Binding-site contacts:
Ligand atom C5 contacts residue PRO416 of chain 1.U at 4.2 Å (hydrophobic).
Ligand atom N6 contacts residue PRO205 of chain 1.U at 3.9 Å.
Ligand atom C4' contacts residue DC1 of chain 1.WC at 4.5 Å.
Ligand atom N1 contacts residue VAL204 of chain 1.U at 4.4 Å.
Ligand atom N1 contacts residue PRO416 of chain 1.U at 3.1 Å (h-bond).
Ligand atom N3 contacts residue PRO416 of chain 1.U at 3.5 Å.
Ligand atom N9 contacts residue PRO416 of chain 1.U at 4.4 Å.
Ligand atom C5 contacts residue PRO205 of chain 1.U at 3.6 Å (hydrophobic).
Ligand atom OP1 contacts residue DC1 of chain 1.WC at 2.5 Å (h-bond).
Ligand atom OP2 contacts residue DC1 of chain 1.WC at 2.5 Å (h-bond).
Ligand atom C4 contacts residue PRO205 of chain 1.U at 4.2 Å (hydrophobic).
Ligand atom C2 contacts residue PRO416 of chain 1.U at 3.1 Å (hydrophobic).
Ligand atom C8 contacts residue HIS415 of chain 1.U at 3.6 Å.
Ligand atom C8 contacts residue PRO205 of chain 1.U at 4.3 Å (hydrophobic).
Ligand atom N1 contacts residue PRO205 of chain 1.U at 4.4 Å.
Ligand atom C5 contacts residue HIS415 of chain 1.U at 4.4 Å.
Ligand atom C6 contacts residue PRO205 of chain 1.U at 3.7 Å (hydrophobic).
Ligand atom N6 contacts residue PRO416 of chain 1.U at 4.3 Å.
Ligand atom N6 contacts residue SER417 of chain 1.U at 4.3 Å.
Ligand atom N9 contacts residue HIS415 of chain 1.U at 4.3 Å.
Ligand atom C2 contacts residue GLY424 of chain 1.U at 4.2 Å.
Ligand atom C5' contacts residue DC1 of chain 1.WC at 3.1 Å.
Ligand atom C1' contacts residue PRO416 of chain 1.U at 4.3 Å (hydrophobic).
Ligand atom O5' contacts residue DC1 of chain 1.WC at 2.5 Å (h-bond).
Ligand atom C6 contacts residue PRO416 of chain 1.U at 3.7 Å (hydrophobic).
Ligand atom N6 contacts residue ASN394 of chain 1.U at 4.0 Å.
Ligand atom P contacts residue DC1 of chain 1.WC at 1.6 Å.
Ligand atom C2' contacts residue HIS415 of chain 1.U at 4.3 Å.
Ligand atom N1 contacts residue GLY424 of chain 1.U at 4.1 Å.
Ligand atom C4 contacts residue PRO416 of chain 1.U at 4.1 Å (hydrophobic).
Ligand atom N7 contacts residue PRO205 of chain 1.U at 3.7 Å.
Ligand atom N7 contacts residue HIS415 of chain 1.U at 3.6 Å.

A protein and the small-molecule ligand that binds it are described below.
Small molecule (SMILES): Nc1ncnc2c1ncn2[C@H]1C[C@H](O)[C@@H](COP(=O)(O)O)O1

Sequence of chain 1.U:
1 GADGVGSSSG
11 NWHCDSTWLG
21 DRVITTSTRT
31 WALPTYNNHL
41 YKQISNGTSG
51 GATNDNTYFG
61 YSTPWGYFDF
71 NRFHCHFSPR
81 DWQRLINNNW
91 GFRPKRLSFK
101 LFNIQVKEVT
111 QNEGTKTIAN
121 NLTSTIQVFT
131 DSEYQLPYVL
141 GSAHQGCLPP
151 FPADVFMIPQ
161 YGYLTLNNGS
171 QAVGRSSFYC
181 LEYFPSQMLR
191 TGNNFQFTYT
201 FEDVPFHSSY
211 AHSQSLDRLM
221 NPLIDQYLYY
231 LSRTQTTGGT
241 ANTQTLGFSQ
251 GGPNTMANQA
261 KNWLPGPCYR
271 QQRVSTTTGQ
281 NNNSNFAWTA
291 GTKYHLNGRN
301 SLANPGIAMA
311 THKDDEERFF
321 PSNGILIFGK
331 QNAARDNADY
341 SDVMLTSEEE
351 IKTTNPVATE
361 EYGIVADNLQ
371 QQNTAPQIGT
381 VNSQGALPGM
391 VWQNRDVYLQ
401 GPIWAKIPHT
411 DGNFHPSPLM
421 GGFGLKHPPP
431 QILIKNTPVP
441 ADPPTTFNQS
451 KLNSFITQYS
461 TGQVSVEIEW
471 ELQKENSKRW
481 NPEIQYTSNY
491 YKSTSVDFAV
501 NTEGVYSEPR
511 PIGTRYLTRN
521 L